Sequence of chain 58.K:
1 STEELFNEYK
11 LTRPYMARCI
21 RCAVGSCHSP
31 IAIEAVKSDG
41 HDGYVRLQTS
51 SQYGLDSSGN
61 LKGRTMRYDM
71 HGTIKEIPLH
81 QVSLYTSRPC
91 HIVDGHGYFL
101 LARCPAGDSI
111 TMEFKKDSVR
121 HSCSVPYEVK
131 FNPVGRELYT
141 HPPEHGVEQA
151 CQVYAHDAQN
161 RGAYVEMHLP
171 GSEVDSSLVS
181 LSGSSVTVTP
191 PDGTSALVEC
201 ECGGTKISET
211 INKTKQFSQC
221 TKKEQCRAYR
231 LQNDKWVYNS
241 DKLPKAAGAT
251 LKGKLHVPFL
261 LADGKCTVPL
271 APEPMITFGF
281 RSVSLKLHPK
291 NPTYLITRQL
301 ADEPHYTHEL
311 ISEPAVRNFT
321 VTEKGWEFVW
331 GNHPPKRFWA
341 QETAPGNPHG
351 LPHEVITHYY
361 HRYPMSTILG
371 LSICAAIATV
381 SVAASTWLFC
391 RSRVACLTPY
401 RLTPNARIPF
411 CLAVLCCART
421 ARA

Binding-site contacts:
Ligand atom O6 contacts residue SER284 of chain 58.K at 2.9 Å (h-bond).
Ligand atom C6 contacts residue SER284 of chain 58.K at 3.4 Å.
Ligand atom C6 contacts residue ASN318 of chain 58.K at 3.2 Å.
Ligand atom O6 contacts residue ASN318 of chain 58.K at 3.0 Å (h-bond).
Ligand atom O4 contacts residue ASN318 of chain 58.K at 4.5 Å.

This small molecule binds to this protein.
Small molecule (SMILES): CC(=O)N[C@@H]1[C@@H](O)[C@H](O)[C@@H](CO)O[C@H]1O